Binding-site contacts:
Ligand atom CA contacts residue GLU19 of chain 2.A at 3.7 Å.
Ligand atom O1P contacts residue ARG61 of chain 2.A at 2.9 Å (salt-bridge).
Ligand atom N contacts residue LEU179 of chain 2.A at 3.5 Å.
Ligand atom CB contacts residue ASN231 of chain 2.A at 2.8 Å.
Ligand atom NE contacts residue ASN55 of chain 2.A at 3.2 Å (h-bond).
Ligand atom CG2 contacts residue ASN180 of chain 2.A at 3.6 Å.
Ligand atom C contacts residue ASN180 of chain 2.A at 3.6 Å.
Ligand atom CA contacts residue ASN231 of chain 2.A at 3.7 Å.
Ligand atom CB contacts residue ASN180 of chain 2.A at 3.2 Å.
Ligand atom N contacts residue ASN231 of chain 2.A at 2.9 Å (h-bond).
Ligand atom O contacts residue VAL51 of chain 2.A at 3.5 Å.
Ligand atom CA contacts residue ASN180 of chain 2.A at 3.4 Å.
Ligand atom O2P contacts residue ARG61 of chain 2.A at 2.9 Å (salt-bridge).
Ligand atom CB contacts residue ASN55 of chain 2.A at 3.4 Å.
Ligand atom O contacts residue VAL183 of chain 2.A at 3.6 Å.
Ligand atom N contacts residue ASN180 of chain 2.A at 2.9 Å (h-bond).
Ligand atom C contacts residue ASN55 of chain 2.A at 3.5 Å.
Ligand atom CB contacts residue LEU179 of chain 2.A at 3.7 Å (hydrophobic).
Ligand atom O3P contacts residue TYR135 of chain 2.A at 2.7 Å (h-bond).
Ligand atom CB contacts residue LEU234 of chain 2.A at 3.2 Å (hydrophobic).
Ligand atom C contacts residue GLU19 of chain 2.A at 3.7 Å.
Ligand atom O contacts residue ASN231 of chain 2.A at 2.9 Å (h-bond).
Ligand atom CB contacts residue GLU19 of chain 2.A at 3.2 Å.
Ligand atom O contacts residue ASN55 of chain 2.A at 2.9 Å (h-bond).
Ligand atom NH2 contacts residue ASN55 of chain 2.A at 3.5 Å (h-bond).
Ligand atom CD1 contacts residue L3Y1 of chain 2.C at 3.7 Å.
Ligand atom N contacts residue GLU187 of chain 2.A at 2.9 Å (salt-bridge).
Ligand atom CA contacts residue ASN55 of chain 2.A at 3.4 Å.
Ligand atom O contacts residue VAL51 of chain 2.A at 3.5 Å.
Ligand atom CG2 contacts residue L3Y1 of chain 2.C at 3.6 Å.
Ligand atom OG contacts residue GLU19 of chain 2.A at 2.5 Å (salt-bridge).
Ligand atom N contacts residue GLU19 of chain 2.A at 2.8 Å (salt-bridge).
Ligand atom CA contacts residue GLU19 of chain 2.A at 3.6 Å.
Ligand atom P contacts residue ARG61 of chain 2.A at 3.6 Å.
Ligand atom O contacts residue LYS54 of chain 2.A at 3.6 Å.
Ligand atom O2P contacts residue ARG134 of chain 2.A at 2.8 Å (salt-bridge).
Ligand atom O contacts residue GLU187 of chain 2.A at 3.5 Å (salt-bridge).
Ligand atom CB contacts residue TRP235 of chain 2.A at 3.5 Å (hydrophobic).
Ligand atom CG contacts residue ASN55 of chain 2.A at 3.7 Å.
Ligand atom O3P contacts residue ARG134 of chain 2.A at 2.9 Å (salt-bridge).

Sequence of chain 2.A:
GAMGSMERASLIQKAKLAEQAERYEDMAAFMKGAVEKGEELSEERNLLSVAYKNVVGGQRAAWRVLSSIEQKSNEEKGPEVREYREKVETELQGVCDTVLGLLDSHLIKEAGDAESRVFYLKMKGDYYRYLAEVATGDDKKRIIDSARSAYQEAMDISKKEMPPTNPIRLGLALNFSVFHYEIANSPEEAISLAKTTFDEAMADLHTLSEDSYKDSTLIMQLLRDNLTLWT

A protein and the small-molecule ligand that binds it are described below.
Small molecule (SMILES): CC[C@H](C)[C@H](NC(=O)[C@H](COP(=O)(O)O)NC(=O)CNC(=O)[C@H](C)N)C(=O)N1CCC[C@H]1C(=O)NCC(=O)N[C@@H](CCCN=C(N)N)C(=O)N[C@@H](C)C(=O)N[C@@H](CO)C(=O)O